Sequence of chain 1.D:
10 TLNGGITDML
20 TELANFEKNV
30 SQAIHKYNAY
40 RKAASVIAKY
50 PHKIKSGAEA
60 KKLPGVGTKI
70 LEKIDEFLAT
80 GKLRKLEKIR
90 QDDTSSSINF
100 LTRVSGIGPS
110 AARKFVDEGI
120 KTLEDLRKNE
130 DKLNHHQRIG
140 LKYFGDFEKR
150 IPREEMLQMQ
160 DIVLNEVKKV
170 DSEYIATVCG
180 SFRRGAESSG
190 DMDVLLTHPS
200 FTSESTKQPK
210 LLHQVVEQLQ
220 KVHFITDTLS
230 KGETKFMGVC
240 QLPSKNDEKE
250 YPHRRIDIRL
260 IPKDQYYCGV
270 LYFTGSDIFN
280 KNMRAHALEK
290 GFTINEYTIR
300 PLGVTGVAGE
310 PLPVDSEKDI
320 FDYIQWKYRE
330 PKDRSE

Binding-site contacts:
Ligand atom O3' contacts residue GLY64 of chain 1.D at 3.4 Å.
Ligand atom OP2 contacts residue THR67 of chain 1.D at 3.9 Å.
Ligand atom O4' contacts residue ALA38 of chain 1.D at 3.6 Å.
Ligand atom O5' contacts residue LYS35 of chain 1.D at 3.8 Å.
Ligand atom O3' contacts residue VAL65 of chain 1.D at 3.8 Å.
Ligand atom OP1 contacts residue VAL65 of chain 1.D at 3.4 Å (h-bond).
Ligand atom C5' contacts residue TYR39 of chain 1.D at 3.4 Å (hydrophobic).
Ligand atom OP1 contacts residue THR67 of chain 1.D at 3.8 Å.
Ligand atom OP1 contacts residue LEU62 of chain 1.D at 3.6 Å.
Ligand atom OP2 contacts residue GLY66 of chain 1.D at 3.6 Å.
Ligand atom OP2 contacts residue LYS68 of chain 1.D at 3.2 Å (salt-bridge).
Ligand atom OP1 contacts residue GLY64 of chain 1.D at 2.8 Å (h-bond).
Ligand atom P contacts residue GLY64 of chain 1.D at 3.8 Å.
Ligand atom P contacts residue ILE69 of chain 1.D at 3.9 Å.
Ligand atom P contacts residue LYS68 of chain 1.D at 3.8 Å.
Ligand atom OP2 contacts residue LYS68 of chain 1.D at 3.1 Å.
Ligand atom P contacts residue LYS35 of chain 1.D at 3.7 Å.
Ligand atom P contacts residue LYS68 of chain 1.D at 3.5 Å.
Ligand atom OP1 contacts residue LYS68 of chain 1.D at 3.0 Å (salt-bridge).
Ligand atom O6 contacts residue HIS34 of chain 1.D at 3.6 Å.
Ligand atom P contacts residue NA1 of chain 1.H at 3.6 Å.
Ligand atom OP1 contacts residue NA1 of chain 1.H at 2.6 Å (h-bond).
Ligand atom OP1 contacts residue ILE69 of chain 1.D at 3.0 Å (h-bond).
Ligand atom P contacts residue GLY66 of chain 1.D at 3.8 Å.
Ligand atom OP2 contacts residue VAL65 of chain 1.D at 3.6 Å.
Ligand atom OP1 contacts residue LYS68 of chain 1.D at 3.6 Å (salt-bridge).
Ligand atom C6 contacts residue HIS34 of chain 1.D at 3.8 Å.
Ligand atom P contacts residue VAL65 of chain 1.D at 3.8 Å.
Ligand atom O5' contacts residue GLY66 of chain 1.D at 3.6 Å.
Ligand atom OP1 contacts residue GLY66 of chain 1.D at 2.9 Å (h-bond).
Ligand atom N3 contacts residue ALA38 of chain 1.D at 3.6 Å.
Ligand atom OP2 contacts residue LYS35 of chain 1.D at 3.6 Å.
Ligand atom C5' contacts residue GLY66 of chain 1.D at 3.5 Å.
Ligand atom OP1 contacts residue PRO63 of chain 1.D at 3.6 Å.
Ligand atom O3' contacts residue ILE69 of chain 1.D at 3.7 Å.
Ligand atom C3' contacts residue GLY66 of chain 1.D at 3.8 Å.
Ligand atom OP3 contacts residue LYS35 of chain 1.D at 2.6 Å (salt-bridge).
Ligand atom C4' contacts residue GLY64 of chain 1.D at 3.2 Å.
Ligand atom C5' contacts residue GLY64 of chain 1.D at 3.2 Å.
Ligand atom OP2 contacts residue NA1 of chain 1.H at 3.9 Å.

This protein binds this small molecule.
Small molecule (SMILES): Cc1cn([C@H]2C[C@H](O[P](=O)(O)OC[C@H]3O[C@@H](n4ccc(N)nc4=O)C[C@@H]3O[P](=O)(O)OC[C@H]3O[C@@H](n4cnc5c(=O)nc(N)[nH]c54)C[C@@H]3O[P](=O)(O)OC[C@H]3O[C@@H](n4cnc5c(=O)nc(N)[nH]c54)C[C@@H]3O)[C@@H](CO[P](=O)(O)O[C@H]3C[C@H](n4cnc5c(=O)nc(N)[nH]c54)O[C@@H]3COP(=O)(O)O)O2)c(=O)[nH]c1=O